Binding-site contacts:
Ligand atom C3 contacts residue TRP366 of chain 2.A at 3.9 Å (hydrophobic).
Ligand atom N2 contacts residue ASN74 of chain 2.A at 2.9 Å (h-bond).
Ligand atom C2 contacts residue ASN74 of chain 2.A at 2.5 Å.
Ligand atom C8 contacts residue TRP366 of chain 2.A at 3.7 Å (hydrophobic).
Ligand atom O3 contacts residue TRP366 of chain 2.A at 4.4 Å.
Ligand atom C2 contacts residue TRP366 of chain 2.A at 4.2 Å (hydrophobic).
Ligand atom O4 contacts residue TRP366 of chain 2.A at 4.2 Å.
Ligand atom C5 contacts residue TRP366 of chain 2.A at 4.2 Å (hydrophobic).
Ligand atom C5 contacts residue ASN74 of chain 2.A at 3.7 Å.
Ligand atom C4 contacts residue ASN74 of chain 2.A at 4.2 Å.
Ligand atom N2 contacts residue TRP366 of chain 2.A at 3.4 Å.
Ligand atom C1 contacts residue TRP366 of chain 2.A at 3.9 Å (hydrophobic).
Ligand atom C7 contacts residue ASN74 of chain 2.A at 3.5 Å.
Ligand atom C3 contacts residue ASN74 of chain 2.A at 3.8 Å.
Ligand atom C7 contacts residue TRP366 of chain 2.A at 4.1 Å (hydrophobic).
Ligand atom O5 contacts residue ASN74 of chain 2.A at 2.4 Å (h-bond).
Ligand atom O7 contacts residue ASN74 of chain 2.A at 3.7 Å.
Ligand atom C1 contacts residue ASN74 of chain 2.A at 1.4 Å.

Sequence of chain 2.A:
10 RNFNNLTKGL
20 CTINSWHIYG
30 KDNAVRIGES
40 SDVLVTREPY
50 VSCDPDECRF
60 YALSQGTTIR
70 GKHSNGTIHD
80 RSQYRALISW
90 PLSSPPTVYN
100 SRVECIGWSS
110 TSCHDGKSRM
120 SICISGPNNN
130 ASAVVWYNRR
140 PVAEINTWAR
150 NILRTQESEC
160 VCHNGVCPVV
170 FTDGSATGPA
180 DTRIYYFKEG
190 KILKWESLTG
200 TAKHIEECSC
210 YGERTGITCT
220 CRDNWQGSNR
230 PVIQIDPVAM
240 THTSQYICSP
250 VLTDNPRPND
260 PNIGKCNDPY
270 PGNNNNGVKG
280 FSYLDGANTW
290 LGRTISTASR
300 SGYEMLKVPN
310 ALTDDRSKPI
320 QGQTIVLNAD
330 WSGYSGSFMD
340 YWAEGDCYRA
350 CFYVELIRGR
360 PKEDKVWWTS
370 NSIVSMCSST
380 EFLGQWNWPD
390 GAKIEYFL

The protein below binds the small molecule below.
Small molecule (SMILES): CC(=O)N[C@@H]1[C@@H](O)[C@H](O)[C@@H](CO)O[C@H]1O